Binding-site contacts:
Ligand atom N contacts residue ASN180 of chain 1.A at 2.7 Å (h-bond).
Ligand atom C contacts residue ASN180 of chain 1.A at 3.5 Å.
Ligand atom CE3 contacts residue UPK1 of chain 1.C at 3.8 Å.
Ligand atom CA contacts residue LEU179 of chain 1.A at 3.6 Å (hydrophobic).
Ligand atom C contacts residue LEU179 of chain 1.A at 3.6 Å (hydrophobic).
Ligand atom CZ2 contacts residue UPK1 of chain 1.C at 3.4 Å.
Ligand atom CD contacts residue GLU187 of chain 1.A at 3.1 Å.
Ligand atom O contacts residue LEU179 of chain 1.A at 3.5 Å.
Ligand atom CB contacts residue TRP235 of chain 1.A at 3.5 Å (hydrophobic).
Ligand atom CZ3 contacts residue UPK1 of chain 1.C at 3.6 Å.
Ligand atom C contacts residue ASN231 of chain 1.A at 3.9 Å.
Ligand atom P contacts residue ARG134 of chain 1.A at 3.8 Å.
Ligand atom CB contacts residue ASN180 of chain 1.A at 3.7 Å.
Ligand atom CD2 contacts residue UPK1 of chain 1.C at 3.7 Å.
Ligand atom CB contacts residue ASN231 of chain 1.A at 3.5 Å.
Ligand atom O contacts residue VAL183 of chain 1.A at 3.5 Å.
Ligand atom N contacts residue LEU179 of chain 1.A at 3.5 Å.
Ligand atom P contacts residue TYR135 of chain 1.A at 3.7 Å.
Ligand atom CG contacts residue GLU187 of chain 1.A at 3.5 Å.
Ligand atom C contacts residue ASN231 of chain 1.A at 3.6 Å.
Ligand atom CA contacts residue ASN231 of chain 1.A at 3.8 Å.
Ligand atom CA contacts residue ASN180 of chain 1.A at 3.7 Å.
Ligand atom CZ2 contacts residue GOL1 of chain 1.F at 3.7 Å.
Ligand atom O1P contacts residue ARG61 of chain 1.A at 2.9 Å (salt-bridge).
Ligand atom O contacts residue LEU234 of chain 1.A at 3.5 Å.
Ligand atom CA contacts residue ASN231 of chain 1.A at 3.5 Å.
Ligand atom O3P contacts residue ARG134 of chain 1.A at 2.8 Å (salt-bridge).
Ligand atom NE1 contacts residue UPK1 of chain 1.C at 3.7 Å.
Ligand atom O2P contacts residue ARG61 of chain 1.A at 2.9 Å (salt-bridge).
Ligand atom CB contacts residue ASN180 of chain 1.A at 3.3 Å.
Ligand atom N contacts residue ASN231 of chain 1.A at 2.8 Å (h-bond).
Ligand atom CE2 contacts residue UPK1 of chain 1.C at 3.8 Å.
Ligand atom P contacts residue ARG61 of chain 1.A at 3.7 Å.
Ligand atom CA contacts residue ASN180 of chain 1.A at 3.4 Å.
Ligand atom O1P contacts residue ARG134 of chain 1.A at 2.9 Å (salt-bridge).
Ligand atom CB contacts residue ASN231 of chain 1.A at 3.8 Å.
Ligand atom O3P contacts residue TYR135 of chain 1.A at 2.5 Å (h-bond).
Ligand atom CH2 contacts residue UPK1 of chain 1.C at 3.5 Å.
Ligand atom CH2 contacts residue GOL1 of chain 1.F at 3.5 Å.
Ligand atom O contacts residue ASN231 of chain 1.A at 2.9 Å (h-bond).

Sequence of chain 1.A:
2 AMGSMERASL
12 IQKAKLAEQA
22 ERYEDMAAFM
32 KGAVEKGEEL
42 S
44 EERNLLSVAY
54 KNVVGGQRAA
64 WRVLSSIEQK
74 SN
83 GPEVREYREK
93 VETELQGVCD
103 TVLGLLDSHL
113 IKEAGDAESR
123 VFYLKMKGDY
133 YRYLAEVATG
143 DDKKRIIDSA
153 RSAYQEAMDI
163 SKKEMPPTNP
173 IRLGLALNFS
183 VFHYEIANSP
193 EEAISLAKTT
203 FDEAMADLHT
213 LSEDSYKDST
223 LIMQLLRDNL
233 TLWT

The protein below binds the small molecule below.
Small molecule (SMILES): C[C@H](N)C(=O)N1CCC[C@H]1C(=O)N[C@@H](CO)C(=O)N[C@@H](COP(=O)(O)O)C(=O)N[C@@H](CC1=CN=C2C=CC=CC12)C(=O)N[C@@H](C)C(=O)N[C@@H](C)C=O